Sequence of chain 2.C:
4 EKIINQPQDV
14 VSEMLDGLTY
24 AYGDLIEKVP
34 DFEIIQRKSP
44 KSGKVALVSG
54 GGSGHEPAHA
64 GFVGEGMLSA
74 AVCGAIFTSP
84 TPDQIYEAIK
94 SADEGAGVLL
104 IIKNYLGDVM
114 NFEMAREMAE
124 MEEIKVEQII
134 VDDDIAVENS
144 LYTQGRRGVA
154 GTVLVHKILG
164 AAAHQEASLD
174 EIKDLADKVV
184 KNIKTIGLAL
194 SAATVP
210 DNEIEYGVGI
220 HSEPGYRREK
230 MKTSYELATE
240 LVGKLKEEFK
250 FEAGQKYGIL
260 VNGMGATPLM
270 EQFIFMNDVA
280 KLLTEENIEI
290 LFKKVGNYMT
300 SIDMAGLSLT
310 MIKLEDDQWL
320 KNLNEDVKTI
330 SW

Binding-site contacts:
Ligand atom O3 contacts residue HIS58 of chain 2.C at 4.1 Å.
Ligand atom O3 contacts residue ASP111 of chain 2.C at 2.7 Å (salt-bridge).
Ligand atom O2 contacts residue GLY54 of chain 2.C at 4.4 Å.
Ligand atom C2 contacts residue GLY55 of chain 2.C at 3.9 Å.
Ligand atom C3 contacts residue ASP111 of chain 2.C at 3.5 Å.
Ligand atom O1 contacts residue TYR108 of chain 2.C at 3.8 Å.
Ligand atom C2 contacts residue PHE80 of chain 2.C at 4.0 Å (hydrophobic).
Ligand atom C3 contacts residue HIS220 of chain 2.C at 2.2 Å.
Ligand atom C3 contacts residue TYR108 of chain 2.C at 3.9 Å (hydrophobic).
Ligand atom C3 contacts residue HIS58 of chain 2.C at 3.8 Å.
Ligand atom C3 contacts residue ILE219 of chain 2.C at 4.4 Å (hydrophobic).
Ligand atom C1 contacts residue HIS220 of chain 2.C at 2.6 Å.
Ligand atom O2 contacts residue HIS220 of chain 2.C at 2.4 Å (h-bond).
Ligand atom O1 contacts residue SER82 of chain 2.C at 4.5 Å.
Ligand atom C1 contacts residue ASP111 of chain 2.C at 3.2 Å.
Ligand atom O1 contacts residue PHE80 of chain 2.C at 4.4 Å.
Ligand atom O1 contacts residue ASP111 of chain 2.C at 2.5 Å (salt-bridge).
Ligand atom C1 contacts residue GLY55 of chain 2.C at 4.0 Å.
Ligand atom C2 contacts residue HIS220 of chain 2.C at 1.5 Å.
Ligand atom C1 contacts residue SER82 of chain 2.C at 3.8 Å.
Ligand atom O1 contacts residue HIS220 of chain 2.C at 3.0 Å (h-bond).
Ligand atom C3 contacts residue LYS106 of chain 2.C at 4.0 Å.
Ligand atom O3 contacts residue GLY54 of chain 2.C at 3.5 Å.
Ligand atom C2 contacts residue ASP111 of chain 2.C at 4.2 Å.
Ligand atom C2 contacts residue HIS58 of chain 2.C at 3.6 Å.
Ligand atom C1 contacts residue PHE80 of chain 2.C at 3.5 Å (hydrophobic).
Ligand atom O3 contacts residue GLY55 of chain 2.C at 3.1 Å (h-bond).
Ligand atom O2 contacts residue THR81 of chain 2.C at 3.8 Å.
Ligand atom O2 contacts residue HIS58 of chain 2.C at 2.8 Å (h-bond).
Ligand atom O2 contacts residue GLY55 of chain 2.C at 3.1 Å (h-bond).
Ligand atom C2 contacts residue THR81 of chain 2.C at 4.5 Å.
Ligand atom O3 contacts residue HIS220 of chain 2.C at 3.5 Å (h-bond).
Ligand atom O2 contacts residue PHE80 of chain 2.C at 3.5 Å.
Ligand atom C1 contacts residue THR81 of chain 2.C at 4.0 Å.
Ligand atom C3 contacts residue GLY55 of chain 2.C at 4.1 Å.
Ligand atom O3 contacts residue LYS106 of chain 2.C at 3.2 Å (salt-bridge).

The protein below binds the small molecule below.
Small molecule (SMILES): O=C(CO)CO